Sequence of chain 1.D:
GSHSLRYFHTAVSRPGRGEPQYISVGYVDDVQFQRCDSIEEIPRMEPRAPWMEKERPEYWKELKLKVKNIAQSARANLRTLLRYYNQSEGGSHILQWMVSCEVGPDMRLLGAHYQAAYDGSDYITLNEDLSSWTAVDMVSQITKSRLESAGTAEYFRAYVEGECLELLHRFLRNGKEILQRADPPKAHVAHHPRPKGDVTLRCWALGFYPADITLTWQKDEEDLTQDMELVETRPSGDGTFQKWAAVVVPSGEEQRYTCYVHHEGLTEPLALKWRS

This small molecule binds to this protein.
Small molecule (SMILES): CC(=O)N[C@@H]1[C@@H](O)[C@H](O)[C@@H](CO)O[C@H]1O

Binding-site contacts:
Ligand atom C8 contacts residue TYR85 of chain 1.D at 4.2 Å (hydrophobic).
Ligand atom N2 contacts residue TYR84 of chain 1.D at 4.4 Å.
Ligand atom O7 contacts residue TYR84 of chain 1.D at 3.8 Å.
Ligand atom C3 contacts residue ASN86 of chain 1.D at 3.8 Å.
Ligand atom C8 contacts residue VAL139 of chain 1.D at 3.7 Å (hydrophobic).
Ligand atom C7 contacts residue TYR84 of chain 1.D at 3.9 Å (hydrophobic).
Ligand atom O7 contacts residue VAL139 of chain 1.D at 4.3 Å.
Ligand atom O5 contacts residue ASN86 of chain 1.D at 2.4 Å (h-bond).
Ligand atom C2 contacts residue ASN86 of chain 1.D at 2.4 Å.
Ligand atom C7 contacts residue ASN86 of chain 1.D at 3.7 Å.
Ligand atom C8 contacts residue TYR84 of chain 1.D at 4.0 Å (hydrophobic).
Ligand atom O7 contacts residue ASN86 of chain 1.D at 4.2 Å.
Ligand atom N2 contacts residue ASN86 of chain 1.D at 2.8 Å (h-bond).
Ligand atom C4 contacts residue ASN86 of chain 1.D at 4.2 Å.
Ligand atom C1 contacts residue ASN86 of chain 1.D at 1.5 Å.
Ligand atom C7 contacts residue VAL139 of chain 1.D at 4.5 Å (hydrophobic).
Ligand atom C5 contacts residue ASN86 of chain 1.D at 3.7 Å.
Ligand atom C1 contacts residue TYR84 of chain 1.D at 4.2 Å (hydrophobic).